Sequence of chain 1.C:
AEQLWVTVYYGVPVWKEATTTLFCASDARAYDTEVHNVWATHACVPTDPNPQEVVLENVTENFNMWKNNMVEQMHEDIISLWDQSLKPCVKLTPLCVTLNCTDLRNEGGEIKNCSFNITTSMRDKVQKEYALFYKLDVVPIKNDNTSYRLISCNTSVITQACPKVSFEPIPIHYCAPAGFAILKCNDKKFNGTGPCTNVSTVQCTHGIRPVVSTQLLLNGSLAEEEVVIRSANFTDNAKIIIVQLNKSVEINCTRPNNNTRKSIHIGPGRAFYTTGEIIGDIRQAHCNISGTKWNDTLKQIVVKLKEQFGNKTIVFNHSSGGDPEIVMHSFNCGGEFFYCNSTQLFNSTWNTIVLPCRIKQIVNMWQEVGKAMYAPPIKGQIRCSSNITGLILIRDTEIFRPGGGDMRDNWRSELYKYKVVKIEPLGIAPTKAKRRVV

Binding-site contacts:
Ligand atom C7 contacts residue ASN161 of chain 1.A at 3.1 Å.
Ligand atom N2 contacts residue ASN161 of chain 1.A at 2.9 Å (h-bond).
Ligand atom O7 contacts residue ASN161 of chain 1.A at 2.9 Å (h-bond).
Ligand atom O5 contacts residue ASN161 of chain 1.A at 2.3 Å (h-bond).
Ligand atom C6 contacts residue ARG156 of chain 1.A at 4.0 Å.
Ligand atom C5 contacts residue ASN161 of chain 1.A at 3.6 Å.
Ligand atom C8 contacts residue ASN161 of chain 1.A at 4.4 Å.
Ligand atom C1 contacts residue ASN161 of chain 1.A at 1.4 Å.
Ligand atom O5 contacts residue MET129 of chain 1.C at 4.1 Å.
Ligand atom C4 contacts residue ASN161 of chain 1.A at 4.2 Å.
Ligand atom O6 contacts residue LYS149 of chain 1.A at 4.3 Å.
Ligand atom C3 contacts residue ASN161 of chain 1.A at 3.8 Å.
Ligand atom C2 contacts residue ASN161 of chain 1.A at 2.4 Å.

Sequence of chain 1.A:
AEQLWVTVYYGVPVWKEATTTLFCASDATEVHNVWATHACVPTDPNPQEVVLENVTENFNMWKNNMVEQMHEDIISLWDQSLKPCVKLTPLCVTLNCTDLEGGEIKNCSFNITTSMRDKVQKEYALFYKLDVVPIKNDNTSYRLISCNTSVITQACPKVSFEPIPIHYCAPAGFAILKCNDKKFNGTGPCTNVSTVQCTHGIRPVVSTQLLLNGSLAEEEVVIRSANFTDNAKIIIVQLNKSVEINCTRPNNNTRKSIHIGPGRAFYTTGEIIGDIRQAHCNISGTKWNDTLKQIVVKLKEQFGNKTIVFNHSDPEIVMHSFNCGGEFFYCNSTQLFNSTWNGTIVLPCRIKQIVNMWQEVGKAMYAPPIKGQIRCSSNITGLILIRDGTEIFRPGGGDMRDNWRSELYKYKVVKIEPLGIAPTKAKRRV

The small molecule below binds the protein below.
Small molecule (SMILES): CC(=O)N[C@@H]1[C@@H](O)[C@H](O)[C@@H](CO)O[C@H]1O